Binding-site contacts:
Ligand atom N18 contacts residue LEU233 of chain 1.B at 3.5 Å.
Ligand atom C12 contacts residue PRO181 of chain 1.B at 3.9 Å (hydrophobic).
Ligand atom C28 contacts residue PHE112 of chain 1.B at 3.8 Å (hydrophobic).
Ligand atom N24 contacts residue CYS244 of chain 1.B at 3.9 Å.
Ligand atom C25 contacts residue VAL115 of chain 1.B at 3.8 Å (hydrophobic).
Ligand atom N18 contacts residue TYR179 of chain 1.B at 3.6 Å.
Ligand atom C19 contacts residue ASP178 of chain 1.B at 3.7 Å.
Ligand atom C20 contacts residue LEU233 of chain 1.B at 3.7 Å (hydrophobic).
Ligand atom O9 contacts residue ARG186 of chain 1.B at 3.1 Å (salt-bridge).
Ligand atom C11 contacts residue PRO181 of chain 1.B at 3.3 Å (hydrophobic).
Ligand atom C27 contacts residue PHE112 of chain 1.B at 3.7 Å (hydrophobic).
Ligand atom C30 contacts residue LYS130 of chain 1.B at 3.9 Å.
Ligand atom C16 contacts residue LEU233 of chain 1.B at 3.9 Å (hydrophobic).
Ligand atom N29 contacts residue LYS130 of chain 1.B at 2.8 Å (salt-bridge).
Ligand atom N29 contacts residue ASP245 of chain 1.B at 3.6 Å.
Ligand atom C4 contacts residue ILE107 of chain 1.B at 3.8 Å (hydrophobic).
Ligand atom C30 contacts residue VAL115 of chain 1.B at 3.9 Å (hydrophobic).
Ligand atom C16 contacts residue VAL180 of chain 1.B at 3.9 Å (hydrophobic).
Ligand atom C28 contacts residue ASP245 of chain 1.B at 3.4 Å.
Ligand atom C17 contacts residue LEU233 of chain 1.B at 3.7 Å (hydrophobic).
Ligand atom N31 contacts residue ASP178 of chain 1.B at 2.9 Å (salt-bridge).
Ligand atom C17 contacts residue VAL180 of chain 1.B at 3.1 Å (hydrophobic).
Ligand atom N31 contacts residue VAL155 of chain 1.B at 3.7 Å.
Ligand atom C19 contacts residue LEU233 of chain 1.B at 3.4 Å (hydrophobic).
Ligand atom C15 contacts residue ILE107 of chain 1.B at 3.9 Å (hydrophobic).
Ligand atom C17 contacts residue TYR179 of chain 1.B at 3.6 Å (hydrophobic).
Ligand atom C5 contacts residue ILE107 of chain 1.B at 3.1 Å (hydrophobic).
Ligand atom C28 contacts residue LYS130 of chain 1.B at 3.4 Å.
Ligand atom O23 contacts residue LEU177 of chain 1.B at 3.5 Å.
Ligand atom C19 contacts residue ALA128 of chain 1.B at 3.6 Å (hydrophobic).
Ligand atom C12 contacts residue VAL180 of chain 1.B at 3.2 Å (hydrophobic).
Ligand atom N21 contacts residue LEU233 of chain 1.B at 3.9 Å.
Ligand atom N31 contacts residue ALA128 of chain 1.B at 3.4 Å.
Ligand atom O23 contacts residue CYS244 of chain 1.B at 3.9 Å.
Ligand atom N18 contacts residue ASP178 of chain 1.B at 3.6 Å.
Ligand atom O9 contacts residue PRO181 of chain 1.B at 3.8 Å.
Ligand atom N18 contacts residue ALA128 of chain 1.B at 3.8 Å.
Ligand atom C1 contacts residue ARG186 of chain 1.B at 3.6 Å.
Ligand atom N18 contacts residue VAL180 of chain 1.B at 3.5 Å (h-bond).
Ligand atom C16 contacts residue ILE107 of chain 1.B at 3.8 Å (hydrophobic).

This protein binds this small molecule.
Small molecule (SMILES): CN(C)CCNS(=O)(=O)c1ccc(-c2cnc(N)c(C(=O)Nc3cccnc3)n2)cc1

Sequence of chain 1.B:
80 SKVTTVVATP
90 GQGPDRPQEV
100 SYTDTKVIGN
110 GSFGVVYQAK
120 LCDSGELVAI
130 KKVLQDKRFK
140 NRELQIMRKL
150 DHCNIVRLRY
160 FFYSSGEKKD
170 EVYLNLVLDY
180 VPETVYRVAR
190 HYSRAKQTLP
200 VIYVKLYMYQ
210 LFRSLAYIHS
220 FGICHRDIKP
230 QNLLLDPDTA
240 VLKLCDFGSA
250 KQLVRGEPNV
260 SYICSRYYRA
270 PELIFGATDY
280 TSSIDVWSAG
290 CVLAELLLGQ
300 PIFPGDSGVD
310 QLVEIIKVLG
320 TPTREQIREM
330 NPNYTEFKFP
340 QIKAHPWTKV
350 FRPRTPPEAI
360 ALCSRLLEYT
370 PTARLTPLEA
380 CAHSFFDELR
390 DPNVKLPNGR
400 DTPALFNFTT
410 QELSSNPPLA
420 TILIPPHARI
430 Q